This small molecule binds to this protein.
Small molecule (SMILES): COc1ccc(C[C@H](NC(=O)[C@H](C)NC(=O)CN2CCOCC2)C(=O)N[C@@H](CC2CCC(C)CC2)[C@@H](O)C(C)(C)O)cc1

Binding-site contacts:
Ligand atom C6 contacts residue THR1 of chain 1.V at 3.8 Å.
Ligand atom C27 contacts residue THR21 of chain 1.V at 3.7 Å.
Ligand atom C24 contacts residue GLY47 of chain 1.V at 3.4 Å.
Ligand atom C4 contacts residue ALA49 of chain 1.V at 3.7 Å (hydrophobic).
Ligand atom N22 contacts residue THR1 of chain 1.V at 3.7 Å.
Ligand atom O39 contacts residue ALA49 of chain 1.V at 3.1 Å (h-bond).
Ligand atom C42 contacts residue GLY47 of chain 1.V at 3.5 Å.
Ligand atom C7 contacts residue THR1 of chain 1.V at 2.8 Å.
Ligand atom C12 contacts residue ARG19 of chain 1.V at 3.8 Å.
Ligand atom C42 contacts residue MES1 of chain 1.QA at 3.7 Å.
Ligand atom N28 contacts residue ASP125 of chain 1.W at 3.1 Å (salt-bridge).
Ligand atom C11 contacts residue SER129 of chain 1.V at 3.6 Å.
Ligand atom C26 contacts residue ALA49 of chain 1.V at 3.8 Å (hydrophobic).
Ligand atom C11 contacts residue THR1 of chain 1.V at 1.5 Å.
Ligand atom O21 contacts residue MES1 of chain 1.QA at 2.7 Å (h-bond).
Ligand atom C12 contacts residue GLY168 of chain 1.V at 3.7 Å.
Ligand atom O13 contacts residue MES1 of chain 1.QA at 2.9 Å (h-bond).
Ligand atom N22 contacts residue GLY47 of chain 1.V at 3.1 Å (h-bond).
Ligand atom C38 contacts residue ASP125 of chain 1.W at 3.7 Å.
Ligand atom O21 contacts residue GLY47 of chain 1.V at 3.3 Å (h-bond).
Ligand atom C8 contacts residue THR1 of chain 1.V at 2.4 Å.
Ligand atom C9 contacts residue THR1 of chain 1.V at 1.4 Å.
Ligand atom O49 contacts residue THR21 of chain 1.V at 3.3 Å (h-bond).
Ligand atom C12 contacts residue THR21 of chain 1.V at 3.3 Å.
Ligand atom C32 contacts residue LEU126 of chain 1.W at 3.4 Å (hydrophobic).
Ligand atom C1 contacts residue GLY45 of chain 1.V at 3.6 Å.
Ligand atom O49 contacts residue SER20 of chain 1.V at 3.3 Å (h-bond).
Ligand atom O21 contacts residue THR1 of chain 1.V at 2.3 Å (h-bond).
Ligand atom C5 contacts residue ALA49 of chain 1.V at 3.7 Å (hydrophobic).
Ligand atom C44 contacts residue MES1 of chain 1.QA at 3.7 Å.
Ligand atom C43 contacts residue MES1 of chain 1.QA at 3.8 Å.
Ligand atom C40 contacts residue GLY47 of chain 1.V at 3.8 Å.
Ligand atom C23 contacts residue GLY47 of chain 1.V at 3.7 Å.
Ligand atom C12 contacts residue THR1 of chain 1.V at 3.5 Å.
Ligand atom N25 contacts residue THR21 of chain 1.V at 3.1 Å (h-bond).
Ligand atom C11 contacts residue GLY168 of chain 1.V at 2.8 Å.
Ligand atom C10 contacts residue THR1 of chain 1.V at 2.5 Å.
Ligand atom O13 contacts residue THR1 of chain 1.V at 3.3 Å (h-bond).
Ligand atom C3 contacts residue ALA49 of chain 1.V at 3.8 Å (hydrophobic).
Ligand atom C1 contacts residue THR52 of chain 1.V at 3.8 Å.

Sequence of chain 1.V:
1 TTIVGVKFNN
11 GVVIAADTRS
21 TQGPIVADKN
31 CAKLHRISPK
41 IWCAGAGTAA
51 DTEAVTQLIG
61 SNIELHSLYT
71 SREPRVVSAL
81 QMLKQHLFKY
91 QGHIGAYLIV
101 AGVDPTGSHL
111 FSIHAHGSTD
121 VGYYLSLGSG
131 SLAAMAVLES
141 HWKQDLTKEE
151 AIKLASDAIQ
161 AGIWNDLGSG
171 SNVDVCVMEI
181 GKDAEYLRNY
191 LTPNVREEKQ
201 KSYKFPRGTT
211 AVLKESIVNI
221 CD

Sequence of chain 1.W:
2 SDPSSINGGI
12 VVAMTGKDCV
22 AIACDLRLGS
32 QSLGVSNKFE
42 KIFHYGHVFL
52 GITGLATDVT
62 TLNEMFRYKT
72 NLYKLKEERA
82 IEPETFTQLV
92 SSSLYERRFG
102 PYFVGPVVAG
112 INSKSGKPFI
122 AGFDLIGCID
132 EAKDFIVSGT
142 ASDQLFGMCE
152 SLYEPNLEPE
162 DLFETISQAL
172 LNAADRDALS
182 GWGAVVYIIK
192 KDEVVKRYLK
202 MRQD